Sequence of chain 2.B:
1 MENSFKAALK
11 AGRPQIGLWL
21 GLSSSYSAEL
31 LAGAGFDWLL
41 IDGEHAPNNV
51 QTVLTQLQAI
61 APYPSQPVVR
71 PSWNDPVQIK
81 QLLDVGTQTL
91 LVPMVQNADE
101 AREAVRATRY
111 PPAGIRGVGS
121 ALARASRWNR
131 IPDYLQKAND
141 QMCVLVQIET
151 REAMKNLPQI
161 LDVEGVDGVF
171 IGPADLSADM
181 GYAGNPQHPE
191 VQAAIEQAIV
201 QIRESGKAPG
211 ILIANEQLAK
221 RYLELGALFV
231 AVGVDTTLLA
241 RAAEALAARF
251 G

Binding-site contacts:
Ligand atom CB contacts residue LEU212 of chain 3.B at 3.6 Å (hydrophobic).
Ligand atom O contacts residue PRO173 of chain 3.B at 3.3 Å (h-bond).
Ligand atom C contacts residue MG1 of chain 3.N at 2.9 Å.
Ligand atom OXT contacts residue PRO173 of chain 3.B at 4.1 Å.
Ligand atom OXT contacts residue CO1 of chain 3.J at 2.2 Å.
Ligand atom O contacts residue MG1 of chain 3.N at 4.2 Å.
Ligand atom C contacts residue PRO173 of chain 3.B at 3.9 Å (hydrophobic).
Ligand atom O contacts residue CO1 of chain 3.J at 4.2 Å.
Ligand atom O contacts residue ALA174 of chain 3.B at 3.0 Å (h-bond).
Ligand atom O contacts residue GLY172 of chain 3.B at 3.5 Å.
Ligand atom OXT contacts residue ALA174 of chain 3.B at 3.7 Å.
Ligand atom O3 contacts residue GLN147 of chain 3.B at 3.0 Å (h-bond).
Ligand atom OXT contacts residue MG1 of chain 3.N at 2.2 Å.
Ligand atom CA contacts residue GLN147 of chain 3.B at 3.9 Å.
Ligand atom CB contacts residue TRP19 of chain 3.B at 4.2 Å (hydrophobic).
Ligand atom O contacts residue ASP175 of chain 3.B at 4.1 Å.
Ligand atom CB contacts residue PHE170 of chain 3.B at 3.6 Å (hydrophobic).
Ligand atom C contacts residue ALA174 of chain 3.B at 3.8 Å (hydrophobic).
Ligand atom CA contacts residue ARG70 of chain 3.B at 3.8 Å.
Ligand atom OXT contacts residue VAL118 of chain 2.B at 4.3 Å.
Ligand atom O3 contacts residue PHE170 of chain 3.B at 4.2 Å.
Ligand atom CA contacts residue CO1 of chain 3.J at 2.9 Å.
Ligand atom O3 contacts residue GLU149 of chain 3.B at 3.3 Å (salt-bridge).
Ligand atom O3 contacts residue CO1 of chain 3.J at 2.1 Å.
Ligand atom OXT contacts residue GLU149 of chain 3.B at 3.2 Å (salt-bridge).
Ligand atom C contacts residue CO1 of chain 3.J at 2.9 Å.
Ligand atom CA contacts residue GLU149 of chain 3.B at 4.0 Å.
Ligand atom CA contacts residue GLY172 of chain 3.B at 3.8 Å.
Ligand atom OXT contacts residue ASP175 of chain 3.B at 3.1 Å (salt-bridge).
Ligand atom OXT contacts residue GLY172 of chain 3.B at 3.5 Å.
Ligand atom C contacts residue GLU149 of chain 3.B at 4.0 Å.
Ligand atom O3 contacts residue MG1 of chain 3.N at 2.1 Å.
Ligand atom CA contacts residue PHE170 of chain 3.B at 4.1 Å (hydrophobic).
Ligand atom C contacts residue GLY172 of chain 3.B at 3.4 Å.
Ligand atom C contacts residue ASP175 of chain 3.B at 4.0 Å.
Ligand atom CB contacts residue ARG70 of chain 3.B at 4.1 Å.
Ligand atom O3 contacts residue ASP175 of chain 3.B at 4.2 Å.
Ligand atom O3 contacts residue ARG70 of chain 3.B at 2.9 Å (salt-bridge).
Ligand atom O3 contacts residue GLY172 of chain 3.B at 4.2 Å.
Ligand atom CA contacts residue MG1 of chain 3.N at 2.9 Å.

Sequence of chain 3.B:
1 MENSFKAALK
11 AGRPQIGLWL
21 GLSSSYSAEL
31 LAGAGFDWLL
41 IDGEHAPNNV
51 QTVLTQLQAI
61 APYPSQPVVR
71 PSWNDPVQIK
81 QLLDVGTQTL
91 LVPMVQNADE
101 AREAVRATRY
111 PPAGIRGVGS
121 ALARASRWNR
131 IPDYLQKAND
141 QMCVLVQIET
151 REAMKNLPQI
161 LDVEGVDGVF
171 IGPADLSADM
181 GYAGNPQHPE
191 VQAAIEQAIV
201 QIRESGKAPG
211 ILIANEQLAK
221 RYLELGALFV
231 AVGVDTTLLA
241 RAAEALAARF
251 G

The protein below binds the small molecule below.
Small molecule (SMILES): CC(=O)C(=O)O